A small-molecule ligand and the protein it binds are described below.
Small molecule (SMILES): CSCC[C@H](NC(=O)[C@H](CC(C)C)NC(=O)[C@H](CC(C)C)NC(=O)[C@@H]1CCCN1C(=O)[C@@H](N)Cc1cnc[nH]1)C(=O)N[C@@H](CCCN=C(N)N)C(=O)N[C@@H](CC(C)C)C(=O)N[C@@H](CC(C)C)C(=O)N[C@@H](CC1=NC=NC1)C(=O)N[C@H](C=O)CC1=NC=NC1

Sequence of chain 1.C:
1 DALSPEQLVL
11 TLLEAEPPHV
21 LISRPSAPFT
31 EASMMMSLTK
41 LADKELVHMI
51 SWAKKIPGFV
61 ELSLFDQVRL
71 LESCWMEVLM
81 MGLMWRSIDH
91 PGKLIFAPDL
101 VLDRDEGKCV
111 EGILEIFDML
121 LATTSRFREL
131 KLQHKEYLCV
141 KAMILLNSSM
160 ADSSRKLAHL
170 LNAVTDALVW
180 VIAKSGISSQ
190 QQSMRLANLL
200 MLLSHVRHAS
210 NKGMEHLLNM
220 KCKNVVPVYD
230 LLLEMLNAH

Binding-site contacts:
Ligand atom CE contacts residue VAL68 of chain 1.C at 3.7 Å (hydrophobic).
Ligand atom CD contacts residue GLU233 of chain 1.C at 3.2 Å.
Ligand atom CE1 contacts residue ALA237 of chain 1.C at 3.7 Å (hydrophobic).
Ligand atom O contacts residue ILE50 of chain 1.C at 3.6 Å.
Ligand atom SD contacts residue LEU64 of chain 1.C at 3.6 Å.
Ligand atom CG contacts residue GLU233 of chain 1.C at 3.3 Å.
Ligand atom C contacts residue LYS54 of chain 1.C at 3.8 Å.
Ligand atom CB contacts residue GLU233 of chain 1.C at 3.3 Å.
Ligand atom N contacts residue GLU233 of chain 1.C at 3.4 Å (salt-bridge).
Ligand atom CG contacts residue GLU233 of chain 1.C at 3.4 Å.
Ligand atom SD contacts residue VAL68 of chain 1.C at 3.8 Å.
Ligand atom O contacts residue LYS54 of chain 1.C at 2.7 Å (salt-bridge).
Ligand atom CD2 contacts residue GLN67 of chain 1.C at 3.6 Å.
Ligand atom O contacts residue LYS54 of chain 1.C at 3.0 Å (salt-bridge).
Ligand atom CD1 contacts residue ILE50 of chain 1.C at 3.5 Å (hydrophobic).
Ligand atom CD1 contacts residue MET234 of chain 1.C at 3.9 Å (hydrophobic).
Ligand atom O contacts residue GLU233 of chain 1.C at 3.5 Å (salt-bridge).
Ligand atom CA contacts residue GLU233 of chain 1.C at 3.6 Å.
Ligand atom N contacts residue LEU230 of chain 1.C at 3.8 Å.
Ligand atom CD2 contacts residue VAL68 of chain 1.C at 3.9 Å (hydrophobic).
Ligand atom CD2 contacts residue LEU71 of chain 1.C at 3.8 Å (hydrophobic).
Ligand atom CD1 contacts residue GLU233 of chain 1.C at 3.9 Å.
Ligand atom N contacts residue GLU233 of chain 1.C at 2.9 Å (salt-bridge).
Ligand atom ND1 contacts residue VAL68 of chain 1.C at 3.8 Å.
Ligand atom C contacts residue GLU233 of chain 1.C at 3.3 Å.
Ligand atom CD2 contacts residue ILE50 of chain 1.C at 3.7 Å (hydrophobic).
Ligand atom CE1 contacts residue LEU64 of chain 1.C at 3.4 Å (hydrophobic).
Ligand atom NE2 contacts residue GLU72 of chain 1.C at 3.6 Å.
Ligand atom CA contacts residue GLU233 of chain 1.C at 3.4 Å.
Ligand atom C contacts residue GLU233 of chain 1.C at 3.8 Å.
Ligand atom CB contacts residue ILE50 of chain 1.C at 3.9 Å (hydrophobic).
Ligand atom CD1 contacts residue VAL68 of chain 1.C at 3.9 Å (hydrophobic).
Ligand atom CD1 contacts residue ASP229 of chain 1.C at 3.3 Å.
Ligand atom CD2 contacts residue MET234 of chain 1.C at 3.8 Å (hydrophobic).
Ligand atom C contacts residue ILE50 of chain 1.C at 3.8 Å (hydrophobic).
Ligand atom NE2 contacts residue LEU64 of chain 1.C at 3.2 Å.
Ligand atom C contacts residue LYS54 of chain 1.C at 3.8 Å.
Ligand atom C contacts residue GLU233 of chain 1.C at 3.8 Å.
Ligand atom CD1 contacts residue LEU230 of chain 1.C at 3.8 Å (hydrophobic).
Ligand atom CE1 contacts residue GLU72 of chain 1.C at 3.3 Å.